Binding-site contacts:
Ligand atom CG contacts residue GLU45 of chain 1.A at 4.3 Å.
Ligand atom CA contacts residue PHE42 of chain 1.A at 4.3 Å (hydrophobic).
Ligand atom N contacts residue GLU48 of chain 1.A at 2.9 Å (salt-bridge).
Ligand atom CB contacts residue TRP58 of chain 1.A at 4.0 Å (hydrophobic).
Ligand atom CD contacts residue GLU48 of chain 1.A at 3.5 Å.
Ligand atom CB contacts residue LYS62 of chain 1.A at 3.9 Å.
Ligand atom CG contacts residue GLU48 of chain 1.A at 3.2 Å.
Ligand atom NE2 contacts residue TRP58 of chain 1.A at 3.9 Å.
Ligand atom N contacts residue GLU45 of chain 1.A at 1.3 Å.
Ligand atom CA contacts residue TRP58 of chain 1.A at 4.4 Å (hydrophobic).
Ligand atom O contacts residue GLU45 of chain 1.A at 3.9 Å.
Ligand atom C contacts residue GLU45 of chain 1.A at 3.1 Å.
Ligand atom OXT contacts residue GLU45 of chain 1.A at 3.3 Å.
Ligand atom CA contacts residue GLU48 of chain 1.A at 3.9 Å.
Ligand atom OE1 contacts residue LYS62 of chain 1.A at 4.2 Å.
Ligand atom NE2 contacts residue LEU49 of chain 1.A at 4.1 Å.
Ligand atom NE2 contacts residue GLU48 of chain 1.A at 2.9 Å (salt-bridge).
Ligand atom N contacts residue TRP58 of chain 1.A at 4.0 Å.
Ligand atom CA contacts residue GLU45 of chain 1.A at 2.4 Å.
Ligand atom CD contacts residue TRP58 of chain 1.A at 4.3 Å (hydrophobic).
Ligand atom CB contacts residue GLU45 of chain 1.A at 3.7 Å.
Ligand atom CB contacts residue GLU48 of chain 1.A at 3.6 Å.

The protein below binds the small molecule below.
Small molecule (SMILES): NC(=O)CC[C@H](N)C(=O)O

Sequence of chain 1.A:
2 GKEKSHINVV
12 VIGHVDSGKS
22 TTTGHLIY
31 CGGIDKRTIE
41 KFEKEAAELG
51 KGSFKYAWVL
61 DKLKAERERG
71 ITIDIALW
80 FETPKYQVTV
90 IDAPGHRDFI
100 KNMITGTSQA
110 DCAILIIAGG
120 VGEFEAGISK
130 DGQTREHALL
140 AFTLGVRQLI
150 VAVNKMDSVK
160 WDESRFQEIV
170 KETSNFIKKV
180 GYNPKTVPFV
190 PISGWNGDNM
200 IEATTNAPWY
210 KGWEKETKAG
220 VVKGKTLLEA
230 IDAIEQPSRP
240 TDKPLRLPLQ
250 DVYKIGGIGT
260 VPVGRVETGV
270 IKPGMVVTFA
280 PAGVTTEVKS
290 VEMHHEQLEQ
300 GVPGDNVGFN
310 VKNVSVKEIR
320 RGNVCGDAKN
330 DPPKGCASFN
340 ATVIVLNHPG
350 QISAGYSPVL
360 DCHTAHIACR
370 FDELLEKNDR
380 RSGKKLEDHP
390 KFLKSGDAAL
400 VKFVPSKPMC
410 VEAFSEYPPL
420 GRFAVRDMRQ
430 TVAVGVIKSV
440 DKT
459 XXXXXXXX